Sequence of chain 1.B:
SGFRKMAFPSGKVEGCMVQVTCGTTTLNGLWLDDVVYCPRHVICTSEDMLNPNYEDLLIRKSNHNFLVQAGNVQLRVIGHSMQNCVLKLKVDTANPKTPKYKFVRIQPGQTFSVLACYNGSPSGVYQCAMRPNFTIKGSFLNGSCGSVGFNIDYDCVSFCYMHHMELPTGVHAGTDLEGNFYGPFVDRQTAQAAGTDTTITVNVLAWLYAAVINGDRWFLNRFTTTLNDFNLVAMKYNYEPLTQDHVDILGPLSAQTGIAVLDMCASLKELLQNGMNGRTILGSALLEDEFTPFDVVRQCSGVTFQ

The small molecule below binds the protein below.
Small molecule (SMILES): Oc1cncc(Cl)c1

Binding-site contacts:
Ligand atom CL07 contacts residue SER1 of chain 1.B at 3.6 Å.
Ligand atom C05 contacts residue HIS163 of chain 1.A at 4.0 Å.
Ligand atom C06 contacts residue LEU141 of chain 1.A at 4.0 Å (hydrophobic).
Ligand atom C08 contacts residue LEU141 of chain 1.A at 4.2 Å (hydrophobic).
Ligand atom C03 contacts residue GLU166 of chain 1.A at 4.5 Å.
Ligand atom C03 contacts residue LEU141 of chain 1.A at 4.0 Å (hydrophobic).
Ligand atom CL07 contacts residue PHE140 of chain 1.A at 3.9 Å.
Ligand atom N04 contacts residue HIS163 of chain 1.A at 2.9 Å (h-bond).
Ligand atom C08 contacts residue ASN142 of chain 1.A at 3.0 Å.
Ligand atom C05 contacts residue LEU141 of chain 1.A at 4.1 Å (hydrophobic).
Ligand atom C05 contacts residue HIS172 of chain 1.A at 4.3 Å.
Ligand atom O01 contacts residue ASN142 of chain 1.A at 3.9 Å.
Ligand atom N04 contacts residue PHE140 of chain 1.A at 3.6 Å.
Ligand atom C06 contacts residue GLU166 of chain 1.A at 4.0 Å.
Ligand atom N04 contacts residue SER144 of chain 1.A at 3.7 Å.
Ligand atom O01 contacts residue CYS145 of chain 1.A at 3.3 Å (h-bond).
Ligand atom C03 contacts residue CYS145 of chain 1.A at 3.8 Å (hydrophobic).
Ligand atom C03 contacts residue HIS163 of chain 1.A at 3.2 Å.
Ligand atom CL07 contacts residue ASN142 of chain 1.A at 4.0 Å.
Ligand atom C02 contacts residue CYS145 of chain 1.A at 4.0 Å (hydrophobic).
Ligand atom C06 contacts residue ASN142 of chain 1.A at 3.9 Å.
Ligand atom N04 contacts residue GLU166 of chain 1.A at 4.1 Å.
Ligand atom CL07 contacts residue GLU166 of chain 1.A at 3.6 Å.
Ligand atom C05 contacts residue PHE140 of chain 1.A at 3.3 Å (hydrophobic).
Ligand atom N04 contacts residue HIS172 of chain 1.A at 4.4 Å.
Ligand atom C05 contacts residue GLU166 of chain 1.A at 3.5 Å.
Ligand atom O01 contacts residue GLY143 of chain 1.A at 4.5 Å.
Ligand atom C05 contacts residue SER144 of chain 1.A at 4.5 Å.
Ligand atom C02 contacts residue LEU141 of chain 1.A at 4.1 Å (hydrophobic).
Ligand atom N04 contacts residue LEU141 of chain 1.A at 4.0 Å.
Ligand atom C06 contacts residue PHE140 of chain 1.A at 3.9 Å (hydrophobic).
Ligand atom C02 contacts residue ASN142 of chain 1.A at 3.9 Å.
Ligand atom C03 contacts residue SER144 of chain 1.A at 3.9 Å.
Ligand atom CL07 contacts residue LEU141 of chain 1.A at 4.5 Å.

Sequence of chain 1.A:
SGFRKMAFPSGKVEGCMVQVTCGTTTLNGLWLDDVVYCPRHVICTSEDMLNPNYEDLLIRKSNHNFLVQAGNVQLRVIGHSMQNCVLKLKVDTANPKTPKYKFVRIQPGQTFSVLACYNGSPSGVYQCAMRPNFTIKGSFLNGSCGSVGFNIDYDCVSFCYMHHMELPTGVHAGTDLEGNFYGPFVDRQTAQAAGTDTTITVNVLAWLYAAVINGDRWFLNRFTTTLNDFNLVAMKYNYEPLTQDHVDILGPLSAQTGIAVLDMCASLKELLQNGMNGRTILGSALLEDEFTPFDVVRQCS